Binding-site contacts:
Ligand atom C8 contacts residue ASN654 of chain 1.A at 4.3 Å.
Ligand atom C7 contacts residue ASN654 of chain 1.A at 3.1 Å.
Ligand atom O7 contacts residue ASN654 of chain 1.A at 3.0 Å (h-bond).
Ligand atom C1 contacts residue ASN654 of chain 1.A at 1.4 Å.
Ligand atom N2 contacts residue ASN654 of chain 1.A at 2.9 Å (h-bond).
Ligand atom C4 contacts residue ASN654 of chain 1.A at 4.2 Å.
Ligand atom C3 contacts residue ASN654 of chain 1.A at 3.8 Å.
Ligand atom C2 contacts residue ASN654 of chain 1.A at 2.5 Å.
Ligand atom C5 contacts residue ASN654 of chain 1.A at 3.7 Å.
Ligand atom O5 contacts residue ASN654 of chain 1.A at 2.4 Å (h-bond).

Sequence of chain 1.A:
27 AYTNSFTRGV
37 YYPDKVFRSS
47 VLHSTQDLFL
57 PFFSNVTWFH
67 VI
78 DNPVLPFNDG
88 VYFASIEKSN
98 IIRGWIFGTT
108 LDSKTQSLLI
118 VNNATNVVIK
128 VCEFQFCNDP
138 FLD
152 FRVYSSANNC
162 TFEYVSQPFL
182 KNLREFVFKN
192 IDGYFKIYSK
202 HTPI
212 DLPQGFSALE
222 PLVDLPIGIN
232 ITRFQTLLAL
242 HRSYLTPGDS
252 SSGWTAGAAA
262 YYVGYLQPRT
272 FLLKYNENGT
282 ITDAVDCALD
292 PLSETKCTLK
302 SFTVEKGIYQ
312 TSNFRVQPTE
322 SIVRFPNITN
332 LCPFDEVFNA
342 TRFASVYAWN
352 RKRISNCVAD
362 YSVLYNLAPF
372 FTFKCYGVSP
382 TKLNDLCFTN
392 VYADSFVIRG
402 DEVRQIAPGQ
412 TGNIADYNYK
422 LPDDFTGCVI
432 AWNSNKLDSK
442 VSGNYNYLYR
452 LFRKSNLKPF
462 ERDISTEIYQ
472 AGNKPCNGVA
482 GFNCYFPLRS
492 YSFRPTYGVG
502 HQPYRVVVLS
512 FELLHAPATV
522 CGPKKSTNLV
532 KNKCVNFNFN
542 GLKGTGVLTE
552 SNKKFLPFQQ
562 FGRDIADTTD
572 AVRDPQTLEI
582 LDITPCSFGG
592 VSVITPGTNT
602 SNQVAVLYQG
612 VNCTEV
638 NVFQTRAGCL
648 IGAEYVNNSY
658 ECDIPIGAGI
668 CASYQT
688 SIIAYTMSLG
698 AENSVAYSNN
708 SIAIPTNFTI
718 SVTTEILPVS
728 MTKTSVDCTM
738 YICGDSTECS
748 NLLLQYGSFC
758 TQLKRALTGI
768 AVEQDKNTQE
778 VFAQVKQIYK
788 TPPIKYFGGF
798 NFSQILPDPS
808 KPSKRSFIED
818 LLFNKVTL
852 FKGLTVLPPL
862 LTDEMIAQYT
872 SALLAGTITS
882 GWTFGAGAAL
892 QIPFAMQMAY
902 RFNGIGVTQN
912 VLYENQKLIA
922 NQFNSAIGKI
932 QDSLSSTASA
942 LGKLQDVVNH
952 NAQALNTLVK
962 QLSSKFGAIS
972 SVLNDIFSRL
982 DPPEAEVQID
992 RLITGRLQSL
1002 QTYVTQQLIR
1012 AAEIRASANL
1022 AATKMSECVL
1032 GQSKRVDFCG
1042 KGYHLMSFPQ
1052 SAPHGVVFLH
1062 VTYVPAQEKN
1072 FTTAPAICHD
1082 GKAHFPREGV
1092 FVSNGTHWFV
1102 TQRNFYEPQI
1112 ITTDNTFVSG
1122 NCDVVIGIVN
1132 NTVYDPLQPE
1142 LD

The small molecule below binds the protein below.
Small molecule (SMILES): CC(=O)N[C@@H]1[C@@H](O)[C@H](O)[C@@H](CO)O[C@H]1O